Sequence of chain 2.B:
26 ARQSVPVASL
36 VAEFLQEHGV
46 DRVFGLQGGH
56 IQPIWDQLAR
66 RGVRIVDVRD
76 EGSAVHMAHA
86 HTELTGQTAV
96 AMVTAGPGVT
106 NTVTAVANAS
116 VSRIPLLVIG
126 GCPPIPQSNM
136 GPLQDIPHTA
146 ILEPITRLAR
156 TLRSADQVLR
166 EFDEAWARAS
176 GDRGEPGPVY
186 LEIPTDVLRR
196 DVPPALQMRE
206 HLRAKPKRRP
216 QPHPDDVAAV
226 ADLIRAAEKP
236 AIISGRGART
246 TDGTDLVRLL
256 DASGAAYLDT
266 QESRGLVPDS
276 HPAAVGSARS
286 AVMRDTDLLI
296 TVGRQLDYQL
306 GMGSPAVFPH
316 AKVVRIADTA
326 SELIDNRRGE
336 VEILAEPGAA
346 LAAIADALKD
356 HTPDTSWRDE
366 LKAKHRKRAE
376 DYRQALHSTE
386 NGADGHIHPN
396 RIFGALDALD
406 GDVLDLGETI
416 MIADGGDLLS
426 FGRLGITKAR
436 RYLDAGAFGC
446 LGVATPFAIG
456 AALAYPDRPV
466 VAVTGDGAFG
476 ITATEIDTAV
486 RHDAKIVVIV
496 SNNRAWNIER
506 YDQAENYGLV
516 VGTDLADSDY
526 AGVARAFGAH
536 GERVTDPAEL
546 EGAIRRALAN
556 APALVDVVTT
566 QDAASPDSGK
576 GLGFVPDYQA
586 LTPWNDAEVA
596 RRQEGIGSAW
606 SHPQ

Sequence of chain 1.B:
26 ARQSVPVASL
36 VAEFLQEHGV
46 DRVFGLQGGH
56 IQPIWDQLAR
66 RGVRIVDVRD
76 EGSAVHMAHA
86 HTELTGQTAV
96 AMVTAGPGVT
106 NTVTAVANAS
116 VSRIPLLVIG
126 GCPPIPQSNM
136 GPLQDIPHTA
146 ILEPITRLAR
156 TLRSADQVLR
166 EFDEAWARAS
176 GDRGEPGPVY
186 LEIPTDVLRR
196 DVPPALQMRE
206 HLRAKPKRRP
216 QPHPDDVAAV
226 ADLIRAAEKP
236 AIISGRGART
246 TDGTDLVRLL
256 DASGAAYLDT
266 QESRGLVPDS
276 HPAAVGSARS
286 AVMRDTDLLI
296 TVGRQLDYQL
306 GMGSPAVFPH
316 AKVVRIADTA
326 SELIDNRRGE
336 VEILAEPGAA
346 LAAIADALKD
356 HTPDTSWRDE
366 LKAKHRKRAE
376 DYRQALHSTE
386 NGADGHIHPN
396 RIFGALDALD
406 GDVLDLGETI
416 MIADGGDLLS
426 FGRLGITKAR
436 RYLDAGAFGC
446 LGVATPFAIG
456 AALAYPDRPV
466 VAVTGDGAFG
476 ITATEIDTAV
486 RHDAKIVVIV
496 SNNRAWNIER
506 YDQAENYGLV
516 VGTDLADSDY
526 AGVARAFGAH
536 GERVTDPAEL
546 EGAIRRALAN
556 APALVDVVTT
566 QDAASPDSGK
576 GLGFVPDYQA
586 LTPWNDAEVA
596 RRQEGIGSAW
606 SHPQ

Binding-site contacts:
Ligand atom O1B contacts residue ASN498 of chain 1.B at 3.0 Å (h-bond).
Ligand atom N43 contacts residue GLU504 of chain 1.B at 3.3 Å (salt-bridge).
Ligand atom O41 contacts residue GLN139 of chain 2.B at 2.6 Å (h-bond).
Ligand atom O33 contacts residue ARG284 of chain 1.B at 3.2 Å.
Ligand atom O2' contacts residue ARG284 of chain 1.B at 3.3 Å (salt-bridge).
Ligand atom O4' contacts residue LEU429 of chain 1.B at 3.4 Å.
Ligand atom O2B contacts residue LEU423 of chain 1.B at 3.0 Å (h-bond).
Ligand atom N11 contacts residue GLU76 of chain 2.B at 2.6 Å (salt-bridge).
Ligand atom O1B contacts residue ASN502 of chain 1.B at 2.8 Å (h-bond).
Ligand atom PB contacts residue MG1 of chain 1.BA at 3.2 Å.
Ligand atom O91 contacts residue SER285 of chain 1.B at 2.7 Å (h-bond).
Ligand atom O3A contacts residue GLY421 of chain 1.B at 3.1 Å (h-bond).
Ligand atom O3A contacts residue MG1 of chain 1.BA at 3.4 Å.
Ligand atom CM2 contacts residue ASN106 of chain 2.B at 3.4 Å.
Ligand atom O30 contacts residue ASP572 of chain 1.B at 2.6 Å (salt-bridge).
Ligand atom CM4 contacts residue GLN52 of chain 2.B at 3.3 Å.
Ligand atom O1A contacts residue GLY472 of chain 1.B at 2.9 Å (h-bond).
Ligand atom O43 contacts residue ARG284 of chain 1.B at 3.1 Å (salt-bridge).
Ligand atom O1A contacts residue ALA500 of chain 1.B at 2.9 Å (h-bond).
Ligand atom PA contacts residue MG1 of chain 1.BA at 3.2 Å.
Ligand atom O1B contacts residue MG1 of chain 1.BA at 2.0 Å.
Ligand atom N41 contacts residue GLY444 of chain 1.B at 2.9 Å (h-bond).
Ligand atom O1B contacts residue ALA500 of chain 1.B at 2.9 Å (h-bond).
Ligand atom C35 contacts residue GLY420 of chain 1.B at 3.4 Å.
Ligand atom O3B contacts residue ASN502 of chain 1.B at 3.3 Å (h-bond).
Ligand atom O94 contacts residue GLN266 of chain 1.B at 2.8 Å (h-bond).
Ligand atom O2A contacts residue GLY420 of chain 1.B at 3.1 Å.
Ligand atom O71 contacts residue SER285 of chain 1.B at 2.8 Å (h-bond).
Ligand atom O71 contacts residue ARG284 of chain 1.B at 3.3 Å (salt-bridge).
Ligand atom O3B contacts residue ASP422 of chain 1.B at 2.8 Å (salt-bridge).
Ligand atom C42 contacts residue GLU504 of chain 1.B at 3.2 Å.
Ligand atom O1A contacts residue MG1 of chain 1.BA at 2.0 Å.
Ligand atom O13 contacts residue ARG428 of chain 1.B at 2.9 Å (salt-bridge).
Ligand atom O53 contacts residue LYS575 of chain 1.B at 2.7 Å (salt-bridge).
Ligand atom O2A contacts residue ALA473 of chain 1.B at 3.1 Å (h-bond).
Ligand atom C82 contacts residue GLY281 of chain 1.B at 3.3 Å.
Ligand atom O3B contacts residue ILE503 of chain 1.B at 3.1 Å (h-bond).
Ligand atom O1A contacts residue ASP471 of chain 1.B at 2.7 Å (salt-bridge).
Ligand atom O3B contacts residue GLY421 of chain 1.B at 3.4 Å.
Ligand atom O2' contacts residue SER282 of chain 1.B at 3.1 Å.

This small molecule binds to this protein.
Small molecule (SMILES): Cc1ncc(C[n+]2c([C@H](O)SCCNC(=O)CCNC(=O)[C@H](O)C(C)(C)CO[P](=O)(O)O[P](=O)(O)OC[C@H]3O[C@@H](n4cnc5c(N)ncnc54)[C@H](O)[C@@H]3OP(=O)(O)O)sc(CCO[P](=O)(O)OP(=O)(O)O)c2C)c(N)n1